A protein and the small-molecule ligand that binds it are described below.
Small molecule (SMILES): C[C@H]1CC(C)(C)N(C(=O)CN2C(=O)c3ccccc3C2=O)c2ccccc21

Binding-site contacts:
Ligand atom C16 contacts residue ALA433 of chain 1.B at 4.0 Å (hydrophobic).
Ligand atom C15 contacts residue CYS429 of chain 1.B at 3.7 Å (hydrophobic).
Ligand atom C5 contacts residue TYR499 of chain 1.A at 3.6 Å (hydrophobic).
Ligand atom O1 contacts residue ILE468 of chain 1.B at 3.9 Å.
Ligand atom O3 contacts residue TYR436 of chain 1.B at 3.1 Å.
Ligand atom O3 contacts residue ALA433 of chain 1.B at 3.4 Å.
Ligand atom C11 contacts residue PHE513 of chain 1.B at 4.2 Å (hydrophobic).
Ligand atom C12 contacts residue TYR507 of chain 1.A at 4.2 Å (hydrophobic).
Ligand atom N1 contacts residue TYR436 of chain 1.B at 3.7 Å.
Ligand atom O2 contacts residue ILE468 of chain 1.B at 4.2 Å.
Ligand atom C13 contacts residue SER503 of chain 1.A at 4.2 Å.
Ligand atom C8 contacts residue PHE465 of chain 1.B at 4.2 Å (hydrophobic).
Ligand atom C6 contacts residue TYR436 of chain 1.B at 4.1 Å (hydrophobic).
Ligand atom C3 contacts residue SER461 of chain 1.B at 3.7 Å.
Ligand atom C9 contacts residue TYR436 of chain 1.B at 3.5 Å (hydrophobic).
Ligand atom C20 contacts residue PHE465 of chain 1.B at 3.4 Å (hydrophobic).
Ligand atom C4 contacts residue TYR499 of chain 1.A at 3.5 Å (hydrophobic).
Ligand atom C18 contacts residue CYS429 of chain 1.B at 3.8 Å (hydrophobic).
Ligand atom C16 contacts residue CYS429 of chain 1.B at 3.4 Å (hydrophobic).
Ligand atom O2 contacts residue PHE465 of chain 1.B at 3.0 Å.
Ligand atom C20 contacts residue TYR507 of chain 1.A at 3.8 Å (hydrophobic).
Ligand atom O1 contacts residue VAL432 of chain 1.B at 3.2 Å.
Ligand atom C2 contacts residue SER461 of chain 1.B at 4.0 Å.
Ligand atom C22 contacts residue PHE513 of chain 1.B at 3.6 Å (hydrophobic).
Ligand atom C12 contacts residue PHE513 of chain 1.B at 4.0 Å (hydrophobic).
Ligand atom C21 contacts residue PHE513 of chain 1.B at 4.2 Å (hydrophobic).
Ligand atom C4 contacts residue SER461 of chain 1.B at 3.8 Å.
Ligand atom C17 contacts residue CYS429 of chain 1.B at 3.4 Å (hydrophobic).
Ligand atom C9 contacts residue VAL432 of chain 1.B at 4.3 Å (hydrophobic).
Ligand atom C7 contacts residue TYR436 of chain 1.B at 3.3 Å (hydrophobic).
Ligand atom C20 contacts residue SER503 of chain 1.A at 3.8 Å.
Ligand atom C14 contacts residue CYS429 of chain 1.B at 4.1 Å (hydrophobic).
Ligand atom C22 contacts residue CYS429 of chain 1.B at 3.8 Å (hydrophobic).
Ligand atom C19 contacts residue CYS429 of chain 1.B at 4.1 Å (hydrophobic).
Ligand atom C17 contacts residue ALA433 of chain 1.B at 4.2 Å (hydrophobic).
Ligand atom C1 contacts residue TYR436 of chain 1.B at 3.7 Å (hydrophobic).
Ligand atom C8 contacts residue TYR436 of chain 1.B at 4.1 Å (hydrophobic).
Ligand atom C5 contacts residue SER461 of chain 1.B at 4.2 Å.
Ligand atom C2 contacts residue TYR436 of chain 1.B at 4.2 Å (hydrophobic).
Ligand atom C10 contacts residue VAL432 of chain 1.B at 3.8 Å (hydrophobic).

Sequence of chain 1.B:
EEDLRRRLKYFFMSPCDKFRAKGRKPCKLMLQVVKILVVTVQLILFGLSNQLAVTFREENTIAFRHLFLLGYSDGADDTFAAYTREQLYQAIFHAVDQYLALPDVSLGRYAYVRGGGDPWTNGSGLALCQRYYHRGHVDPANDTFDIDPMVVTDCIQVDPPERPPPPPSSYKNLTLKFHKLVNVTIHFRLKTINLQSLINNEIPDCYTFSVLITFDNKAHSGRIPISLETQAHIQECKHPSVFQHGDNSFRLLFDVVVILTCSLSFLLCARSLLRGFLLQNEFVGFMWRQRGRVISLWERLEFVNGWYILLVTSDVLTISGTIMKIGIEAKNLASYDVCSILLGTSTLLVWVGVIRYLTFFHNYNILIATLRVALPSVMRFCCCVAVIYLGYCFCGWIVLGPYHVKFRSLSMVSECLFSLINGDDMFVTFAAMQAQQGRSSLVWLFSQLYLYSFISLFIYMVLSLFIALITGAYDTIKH

Sequence of chain 1.A:
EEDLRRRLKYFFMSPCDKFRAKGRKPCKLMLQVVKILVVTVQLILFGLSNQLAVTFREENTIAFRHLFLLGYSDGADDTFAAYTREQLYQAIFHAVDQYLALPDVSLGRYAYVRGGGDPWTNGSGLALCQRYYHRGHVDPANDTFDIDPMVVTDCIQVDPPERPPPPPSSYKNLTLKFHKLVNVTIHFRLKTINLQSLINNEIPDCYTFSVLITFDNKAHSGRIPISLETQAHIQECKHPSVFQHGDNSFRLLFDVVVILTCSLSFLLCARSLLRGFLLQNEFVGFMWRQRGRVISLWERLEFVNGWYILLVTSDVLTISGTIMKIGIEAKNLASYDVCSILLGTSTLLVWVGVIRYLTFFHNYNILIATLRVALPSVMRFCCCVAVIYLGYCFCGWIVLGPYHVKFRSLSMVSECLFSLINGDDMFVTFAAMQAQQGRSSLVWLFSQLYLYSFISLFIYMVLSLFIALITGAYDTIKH